Binding-site contacts:
Ligand atom C3 contacts residue ASN38 of chain 1.F at 3.8 Å.
Ligand atom C8 contacts residue ASN38 of chain 1.F at 4.3 Å.
Ligand atom C1 contacts residue ASN38 of chain 1.F at 1.4 Å.
Ligand atom N2 contacts residue ASN38 of chain 1.F at 3.1 Å (h-bond).
Ligand atom O5 contacts residue ASN38 of chain 1.F at 2.3 Å (h-bond).
Ligand atom C4 contacts residue ASN38 of chain 1.F at 4.0 Å.
Ligand atom C2 contacts residue ASN38 of chain 1.F at 2.4 Å.
Ligand atom C8 contacts residue GLU47 of chain 1.F at 3.6 Å.
Ligand atom C5 contacts residue ASN38 of chain 1.F at 3.6 Å.
Ligand atom C7 contacts residue ASN38 of chain 1.F at 3.7 Å.
Ligand atom O7 contacts residue ASN38 of chain 1.F at 4.0 Å.
Ligand atom C8 contacts residue PHE43 of chain 1.F at 4.3 Å (hydrophobic).

Sequence of chain 1.F:
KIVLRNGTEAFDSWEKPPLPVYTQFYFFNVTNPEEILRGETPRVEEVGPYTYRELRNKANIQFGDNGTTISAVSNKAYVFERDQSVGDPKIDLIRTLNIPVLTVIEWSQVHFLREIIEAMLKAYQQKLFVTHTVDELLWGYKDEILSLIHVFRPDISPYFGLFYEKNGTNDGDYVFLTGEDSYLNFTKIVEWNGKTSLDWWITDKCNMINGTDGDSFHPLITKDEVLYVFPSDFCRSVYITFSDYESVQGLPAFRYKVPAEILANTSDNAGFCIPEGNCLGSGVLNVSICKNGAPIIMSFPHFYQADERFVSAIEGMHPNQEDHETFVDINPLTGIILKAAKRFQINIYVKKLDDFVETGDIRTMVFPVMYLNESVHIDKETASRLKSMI

The protein below binds the small molecule below.
Small molecule (SMILES): CC(=O)N[C@@H]1[C@@H](O)[C@H](O)[C@@H](CO)O[C@H]1O